This protein binds this small molecule.
Small molecule (SMILES): CC(=O)N[C@@H]1[C@@H](O)[C@H](O)[C@@H](CO)O[C@H]1O

Sequence of chain 1.B:
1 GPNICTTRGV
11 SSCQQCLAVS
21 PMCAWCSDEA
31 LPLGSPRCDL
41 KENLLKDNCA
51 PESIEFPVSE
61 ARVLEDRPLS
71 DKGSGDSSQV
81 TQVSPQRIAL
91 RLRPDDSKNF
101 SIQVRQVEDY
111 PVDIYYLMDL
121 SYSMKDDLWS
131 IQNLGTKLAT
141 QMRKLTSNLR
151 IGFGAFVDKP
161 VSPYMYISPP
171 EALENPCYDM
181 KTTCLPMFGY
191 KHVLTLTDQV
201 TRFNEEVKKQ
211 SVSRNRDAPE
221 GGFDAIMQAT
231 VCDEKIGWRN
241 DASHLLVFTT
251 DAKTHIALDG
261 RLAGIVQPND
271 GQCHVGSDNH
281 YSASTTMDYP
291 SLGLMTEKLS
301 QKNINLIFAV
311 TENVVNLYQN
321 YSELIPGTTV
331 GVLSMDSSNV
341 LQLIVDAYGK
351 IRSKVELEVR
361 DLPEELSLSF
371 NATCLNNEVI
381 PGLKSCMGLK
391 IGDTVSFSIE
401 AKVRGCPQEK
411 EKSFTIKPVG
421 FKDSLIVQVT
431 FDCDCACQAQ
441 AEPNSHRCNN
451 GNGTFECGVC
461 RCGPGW

Binding-site contacts:
Ligand atom C6 contacts residue ASN99 of chain 1.B at 3.8 Å.
Ligand atom C1 contacts residue ASN99 of chain 1.B at 1.5 Å.
Ligand atom O5 contacts residue ASN99 of chain 1.B at 1.6 Å (h-bond).
Ligand atom O7 contacts residue PHE100 of chain 1.B at 4.1 Å.
Ligand atom C8 contacts residue LYS98 of chain 1.B at 4.5 Å.
Ligand atom C7 contacts residue PHE100 of chain 1.B at 4.2 Å (hydrophobic).
Ligand atom C3 contacts residue ASN99 of chain 1.B at 3.5 Å.
Ligand atom C4 contacts residue ASN99 of chain 1.B at 3.5 Å.
Ligand atom O6 contacts residue ASN99 of chain 1.B at 3.4 Å (h-bond).
Ligand atom C1 contacts residue LYS98 of chain 1.B at 4.2 Å.
Ligand atom N2 contacts residue ASN99 of chain 1.B at 3.3 Å (h-bond).
Ligand atom C8 contacts residue PHE100 of chain 1.B at 4.4 Å (hydrophobic).
Ligand atom C2 contacts residue ASN99 of chain 1.B at 2.3 Å.
Ligand atom C8 contacts residue ASN99 of chain 1.B at 4.0 Å.
Ligand atom C5 contacts residue ASN99 of chain 1.B at 3.0 Å.
Ligand atom C7 contacts residue ASN99 of chain 1.B at 3.9 Å.
Ligand atom O7 contacts residue SER101 of chain 1.B at 3.7 Å.
Ligand atom O7 contacts residue ASN99 of chain 1.B at 4.4 Å.
Ligand atom N2 contacts residue LYS98 of chain 1.B at 3.9 Å.